Binding-site contacts:
Ligand atom C5 contacts residue ASN709 of chain 1.C at 3.7 Å.
Ligand atom C8 contacts residue ASN709 of chain 1.C at 4.4 Å.
Ligand atom C3 contacts residue ASN709 of chain 1.C at 3.8 Å.
Ligand atom O5 contacts residue ASN709 of chain 1.C at 2.3 Å (h-bond).
Ligand atom C8 contacts residue GLY1131 of chain 1.C at 3.5 Å.
Ligand atom N2 contacts residue ASN709 of chain 1.C at 3.0 Å (h-bond).
Ligand atom O7 contacts residue ASN709 of chain 1.C at 3.3 Å (h-bond).
Ligand atom C8 contacts residue ILE1130 of chain 1.C at 4.3 Å (hydrophobic).
Ligand atom C1 contacts residue ASN709 of chain 1.C at 1.5 Å.
Ligand atom O5 contacts residue ASP796 of chain 1.A at 4.5 Å.
Ligand atom C7 contacts residue ASN709 of chain 1.C at 3.3 Å.
Ligand atom C4 contacts residue ASN709 of chain 1.C at 4.2 Å.
Ligand atom C2 contacts residue ASN709 of chain 1.C at 2.5 Å.

Sequence of chain 1.A:
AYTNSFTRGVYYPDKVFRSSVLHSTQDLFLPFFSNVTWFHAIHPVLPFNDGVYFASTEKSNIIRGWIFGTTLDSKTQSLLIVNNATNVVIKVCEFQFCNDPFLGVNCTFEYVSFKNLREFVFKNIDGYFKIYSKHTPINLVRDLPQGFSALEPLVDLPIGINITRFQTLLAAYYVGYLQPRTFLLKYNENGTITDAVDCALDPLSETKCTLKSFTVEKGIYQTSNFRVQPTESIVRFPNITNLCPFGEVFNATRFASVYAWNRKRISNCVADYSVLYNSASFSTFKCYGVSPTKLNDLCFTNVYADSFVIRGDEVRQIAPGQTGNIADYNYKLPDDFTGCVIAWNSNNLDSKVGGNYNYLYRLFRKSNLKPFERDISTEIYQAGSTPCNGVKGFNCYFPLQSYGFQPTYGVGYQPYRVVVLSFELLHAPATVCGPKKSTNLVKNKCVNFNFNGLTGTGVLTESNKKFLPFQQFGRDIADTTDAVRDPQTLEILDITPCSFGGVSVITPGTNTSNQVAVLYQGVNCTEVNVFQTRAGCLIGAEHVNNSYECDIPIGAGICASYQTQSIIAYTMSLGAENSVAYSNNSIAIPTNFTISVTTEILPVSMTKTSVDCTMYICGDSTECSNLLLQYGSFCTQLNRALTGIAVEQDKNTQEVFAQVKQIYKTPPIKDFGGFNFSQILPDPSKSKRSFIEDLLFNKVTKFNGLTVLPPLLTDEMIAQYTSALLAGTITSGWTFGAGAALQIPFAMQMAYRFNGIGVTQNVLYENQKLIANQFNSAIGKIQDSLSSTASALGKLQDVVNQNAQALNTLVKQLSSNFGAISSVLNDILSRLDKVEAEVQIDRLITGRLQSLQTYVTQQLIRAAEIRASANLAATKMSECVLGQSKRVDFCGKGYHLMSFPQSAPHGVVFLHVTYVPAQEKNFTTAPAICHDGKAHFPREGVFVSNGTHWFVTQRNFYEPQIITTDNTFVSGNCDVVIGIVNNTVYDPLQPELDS

Sequence of chain 1.C:
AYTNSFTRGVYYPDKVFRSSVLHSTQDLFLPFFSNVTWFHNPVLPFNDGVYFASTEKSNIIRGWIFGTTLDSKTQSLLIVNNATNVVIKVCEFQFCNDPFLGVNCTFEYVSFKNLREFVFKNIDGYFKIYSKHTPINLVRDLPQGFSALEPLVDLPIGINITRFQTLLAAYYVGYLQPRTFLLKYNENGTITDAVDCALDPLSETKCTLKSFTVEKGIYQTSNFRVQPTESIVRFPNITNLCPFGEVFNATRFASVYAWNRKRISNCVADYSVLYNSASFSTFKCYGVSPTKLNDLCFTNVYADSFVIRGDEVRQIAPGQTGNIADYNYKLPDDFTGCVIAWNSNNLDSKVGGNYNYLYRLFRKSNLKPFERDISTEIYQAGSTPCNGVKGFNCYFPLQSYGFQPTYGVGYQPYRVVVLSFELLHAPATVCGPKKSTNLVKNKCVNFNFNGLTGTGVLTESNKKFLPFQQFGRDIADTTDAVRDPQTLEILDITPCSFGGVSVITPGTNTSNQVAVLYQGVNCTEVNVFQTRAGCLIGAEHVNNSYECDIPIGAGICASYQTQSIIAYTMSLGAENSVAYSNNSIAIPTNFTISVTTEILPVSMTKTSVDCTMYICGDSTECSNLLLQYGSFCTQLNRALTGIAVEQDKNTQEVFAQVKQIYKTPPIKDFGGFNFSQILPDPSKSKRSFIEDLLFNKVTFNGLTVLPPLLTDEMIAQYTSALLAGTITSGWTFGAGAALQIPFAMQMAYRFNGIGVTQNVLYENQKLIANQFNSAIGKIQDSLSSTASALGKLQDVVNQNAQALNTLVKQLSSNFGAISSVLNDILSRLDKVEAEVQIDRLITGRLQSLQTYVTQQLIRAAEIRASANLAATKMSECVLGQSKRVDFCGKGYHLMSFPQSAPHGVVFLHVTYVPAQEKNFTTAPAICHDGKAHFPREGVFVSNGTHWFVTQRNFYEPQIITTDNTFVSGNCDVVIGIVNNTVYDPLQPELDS

A protein and the small-molecule ligand that binds it are described below.
Small molecule (SMILES): CC(=O)N[C@@H]1[C@@H](O)[C@H](O)[C@@H](CO)O[C@H]1O